This protein binds this small molecule.
Small molecule (SMILES): NS(=O)(=O)c1c(F)c(F)c(S(=O)(=O)CCO)c(N[C@H](c2ccccc2)[C@@H](O)c2ccccc2)c1F

Binding-site contacts:
Ligand atom O16 contacts residue ASN69 of chain 1.A at 2.2 Å (h-bond).
Ligand atom C5 contacts residue VAL202 of chain 1.A at 3.7 Å (hydrophobic).
Ligand atom F11 contacts residue HIS96 of chain 1.A at 2.8 Å.
Ligand atom O15 contacts residue GLN94 of chain 1.A at 3.2 Å (h-bond).
Ligand atom C24 contacts residue PHE133 of chain 1.A at 2.7 Å (hydrophobic).
Ligand atom F11 contacts residue ZN1 of chain 1.C at 2.8 Å.
Ligand atom S14 contacts residue ASN69 of chain 1.A at 3.2 Å (h-bond).
Ligand atom O16 contacts residue GLN94 of chain 1.A at 3.5 Å (h-bond).
Ligand atom S1 contacts residue ZN1 of chain 1.C at 3.1 Å.
Ligand atom C5 contacts residue HIS96 of chain 1.A at 3.1 Å.
Ligand atom F13 contacts residue LEU200 of chain 1.A at 3.5 Å.
Ligand atom C23 contacts residue PHE133 of chain 1.A at 3.7 Å (hydrophobic).
Ligand atom N4 contacts residue THR201 of chain 1.A at 2.6 Å (h-bond).
Ligand atom S1 contacts residue HIS96 of chain 1.A at 3.6 Å.
Ligand atom C25 contacts residue PHE133 of chain 1.A at 3.2 Å (hydrophobic).
Ligand atom N19 contacts residue GLN94 of chain 1.A at 3.6 Å (h-bond).
Ligand atom C18 contacts residue HIS66 of chain 1.A at 3.8 Å.
Ligand atom F11 contacts residue HIS98 of chain 1.A at 3.0 Å.
Ligand atom C7 contacts residue HIS96 of chain 1.A at 3.7 Å.
Ligand atom C6 contacts residue VAL202 of chain 1.A at 3.5 Å (hydrophobic).
Ligand atom C5 contacts residue ZN1 of chain 1.C at 3.7 Å.
Ligand atom C27 contacts residue PRO204 of chain 1.A at 3.8 Å (hydrophobic).
Ligand atom O2 contacts residue HIS96 of chain 1.A at 3.3 Å.
Ligand atom N4 contacts residue HIS98 of chain 1.A at 3.3 Å (h-bond).
Ligand atom C7 contacts residue VAL202 of chain 1.A at 3.7 Å (hydrophobic).
Ligand atom N4 contacts residue ZN1 of chain 1.C at 1.9 Å.
Ligand atom O3 contacts residue THR201 of chain 1.A at 2.8 Å (h-bond).
Ligand atom C6 contacts residue HIS96 of chain 1.A at 3.0 Å.
Ligand atom C6 contacts residue ZN1 of chain 1.C at 3.5 Å.
Ligand atom C10 contacts residue HIS96 of chain 1.A at 3.6 Å.
Ligand atom N4 contacts residue HIS121 of chain 1.A at 3.3 Å (h-bond).
Ligand atom N4 contacts residue HIS96 of chain 1.A at 3.2 Å (h-bond).
Ligand atom O2 contacts residue ZN1 of chain 1.C at 3.2 Å.
Ligand atom C9 contacts residue GLN94 of chain 1.A at 3.8 Å.
Ligand atom F11 contacts residue VAL202 of chain 1.A at 3.4 Å.
Ligand atom O15 contacts residue ASN69 of chain 1.A at 2.8 Å (h-bond).
Ligand atom C28 contacts residue LEU200 of chain 1.A at 3.6 Å (hydrophobic).
Ligand atom C28 contacts residue PRO204 of chain 1.A at 3.7 Å (hydrophobic).
Ligand atom O3 contacts residue LEU200 of chain 1.A at 3.0 Å.
Ligand atom C17 contacts residue SER64 of chain 1.A at 3.4 Å.

Sequence of chain 1.A:
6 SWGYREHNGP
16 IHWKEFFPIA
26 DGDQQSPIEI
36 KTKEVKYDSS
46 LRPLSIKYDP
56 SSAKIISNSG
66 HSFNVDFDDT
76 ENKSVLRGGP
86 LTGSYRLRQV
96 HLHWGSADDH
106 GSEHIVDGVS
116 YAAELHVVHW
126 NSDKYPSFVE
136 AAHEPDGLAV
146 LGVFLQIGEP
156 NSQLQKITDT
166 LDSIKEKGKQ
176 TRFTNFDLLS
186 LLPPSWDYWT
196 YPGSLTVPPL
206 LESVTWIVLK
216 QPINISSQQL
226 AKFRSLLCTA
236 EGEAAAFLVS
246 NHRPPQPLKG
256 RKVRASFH